The protein below binds the small molecule below.
Small molecule (SMILES): Cc1cc(N)nc(CCc2cncc(CCc3cc(C)nc(N)c3)c2)c1

Sequence of chain 1.A:
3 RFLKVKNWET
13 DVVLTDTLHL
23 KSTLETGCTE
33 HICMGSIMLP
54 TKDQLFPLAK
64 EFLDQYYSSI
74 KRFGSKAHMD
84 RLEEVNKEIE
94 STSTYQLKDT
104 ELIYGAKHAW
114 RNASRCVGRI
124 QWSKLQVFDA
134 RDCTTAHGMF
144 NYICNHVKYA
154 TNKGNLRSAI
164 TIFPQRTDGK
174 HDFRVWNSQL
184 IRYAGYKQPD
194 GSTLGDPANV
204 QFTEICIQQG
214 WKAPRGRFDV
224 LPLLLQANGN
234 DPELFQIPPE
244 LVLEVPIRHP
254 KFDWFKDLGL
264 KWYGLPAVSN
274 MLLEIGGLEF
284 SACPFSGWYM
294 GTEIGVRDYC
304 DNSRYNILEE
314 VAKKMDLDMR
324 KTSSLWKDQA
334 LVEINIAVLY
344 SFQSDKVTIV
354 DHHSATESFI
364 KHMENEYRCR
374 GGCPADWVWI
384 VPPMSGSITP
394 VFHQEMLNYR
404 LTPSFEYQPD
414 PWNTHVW

Binding-site contacts:
Ligand atom N01 contacts residue HEM1 of chain 1.C at 3.6 Å.
Ligand atom C02 contacts residue HEM1 of chain 1.C at 3.6 Å.
Ligand atom C03 contacts residue HEM1 of chain 1.C at 3.4 Å.
Ligand atom C27 contacts residue MET40 of chain 1.A at 3.6 Å (hydrophobic).
Ligand atom C18 contacts residue HEM1 of chain 1.C at 3.4 Å.
Ligand atom C17 contacts residue TRP382 of chain 1.A at 3.9 Å (hydrophobic).
Ligand atom N01 contacts residue GLU296 of chain 1.A at 2.7 Å (salt-bridge).
Ligand atom N11 contacts residue GLN182 of chain 1.A at 3.7 Å.
Ligand atom N22 contacts residue ARG118 of chain 1.A at 3.6 Å (salt-bridge).
Ligand atom C08 contacts residue GLU296 of chain 1.A at 3.4 Å.
Ligand atom C09 contacts residue VAL271 of chain 1.A at 3.6 Å (hydrophobic).
Ligand atom C21 contacts residue HEM1 of chain 1.C at 2.7 Å.
Ligand atom N02 contacts residue HEM1 of chain 1.C at 3.4 Å.
Ligand atom N02 contacts residue PRO269 of chain 1.A at 3.9 Å.
Ligand atom N22 contacts residue HEM1 of chain 1.C at 2.9 Å (h-bond).
Ligand atom C02 contacts residue TRP291 of chain 1.A at 3.9 Å (hydrophobic).
Ligand atom C07 contacts residue PHE288 of chain 1.A at 3.6 Å (hydrophobic).
Ligand atom N02 contacts residue GLU296 of chain 1.A at 2.8 Å (salt-bridge).
Ligand atom C12 contacts residue GLN182 of chain 1.A at 3.5 Å.
Ligand atom C12 contacts residue ARG300 of chain 1.A at 3.5 Å.
Ligand atom C02 contacts residue GLU296 of chain 1.A at 3.6 Å.
Ligand atom C08 contacts residue HEM1 of chain 1.C at 3.8 Å.
Ligand atom C06 contacts residue GLU296 of chain 1.A at 3.5 Å.
Ligand atom C26 contacts residue HEM1 of chain 1.C at 3.5 Å.
Ligand atom C15 contacts residue HEM1 of chain 1.C at 3.9 Å.
Ligand atom C22 contacts residue HEM1 of chain 1.C at 3.6 Å.
Ligand atom C05 contacts residue VAL271 of chain 1.A at 3.7 Å (hydrophobic).
Ligand atom C06 contacts residue HEM1 of chain 1.C at 3.8 Å.
Ligand atom C07 contacts residue HEM1 of chain 1.C at 3.5 Å.
Ligand atom C07 contacts residue GLY290 of chain 1.A at 3.9 Å.
Ligand atom N02 contacts residue TYR292 of chain 1.A at 3.8 Å.
Ligand atom N02 contacts residue TRP291 of chain 1.A at 2.8 Å (h-bond).
Ligand atom C04 contacts residue HEM1 of chain 1.C at 3.9 Å.
Ligand atom N23 contacts residue MET40 of chain 1.A at 3.8 Å.
Ligand atom N23 contacts residue LEU41 of chain 1.A at 3.6 Å.
Ligand atom N11 contacts residue ARG300 of chain 1.A at 3.5 Å.
Ligand atom C17 contacts residue HEM1 of chain 1.C at 3.4 Å.
Ligand atom C21 contacts residue TRP382 of chain 1.A at 3.8 Å (hydrophobic).
Ligand atom C27 contacts residue TRP10 of chain 1.B at 3.7 Å (hydrophobic).
Ligand atom C14 contacts residue HEM1 of chain 1.C at 3.5 Å.

Sequence of chain 1.B:
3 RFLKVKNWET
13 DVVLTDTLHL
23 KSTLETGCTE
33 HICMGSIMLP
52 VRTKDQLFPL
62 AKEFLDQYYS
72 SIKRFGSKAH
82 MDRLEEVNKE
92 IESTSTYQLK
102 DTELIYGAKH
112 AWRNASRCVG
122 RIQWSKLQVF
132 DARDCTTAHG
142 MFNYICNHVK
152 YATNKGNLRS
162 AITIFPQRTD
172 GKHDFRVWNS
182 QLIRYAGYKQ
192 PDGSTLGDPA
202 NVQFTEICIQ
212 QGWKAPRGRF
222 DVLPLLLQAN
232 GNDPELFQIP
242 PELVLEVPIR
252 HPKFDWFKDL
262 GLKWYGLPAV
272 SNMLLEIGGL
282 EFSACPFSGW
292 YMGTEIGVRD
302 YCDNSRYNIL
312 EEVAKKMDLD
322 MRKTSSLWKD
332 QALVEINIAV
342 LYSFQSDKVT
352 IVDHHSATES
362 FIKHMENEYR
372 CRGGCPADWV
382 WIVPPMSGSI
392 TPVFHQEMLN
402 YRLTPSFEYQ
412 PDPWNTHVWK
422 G